Sequence of chain 1.E:
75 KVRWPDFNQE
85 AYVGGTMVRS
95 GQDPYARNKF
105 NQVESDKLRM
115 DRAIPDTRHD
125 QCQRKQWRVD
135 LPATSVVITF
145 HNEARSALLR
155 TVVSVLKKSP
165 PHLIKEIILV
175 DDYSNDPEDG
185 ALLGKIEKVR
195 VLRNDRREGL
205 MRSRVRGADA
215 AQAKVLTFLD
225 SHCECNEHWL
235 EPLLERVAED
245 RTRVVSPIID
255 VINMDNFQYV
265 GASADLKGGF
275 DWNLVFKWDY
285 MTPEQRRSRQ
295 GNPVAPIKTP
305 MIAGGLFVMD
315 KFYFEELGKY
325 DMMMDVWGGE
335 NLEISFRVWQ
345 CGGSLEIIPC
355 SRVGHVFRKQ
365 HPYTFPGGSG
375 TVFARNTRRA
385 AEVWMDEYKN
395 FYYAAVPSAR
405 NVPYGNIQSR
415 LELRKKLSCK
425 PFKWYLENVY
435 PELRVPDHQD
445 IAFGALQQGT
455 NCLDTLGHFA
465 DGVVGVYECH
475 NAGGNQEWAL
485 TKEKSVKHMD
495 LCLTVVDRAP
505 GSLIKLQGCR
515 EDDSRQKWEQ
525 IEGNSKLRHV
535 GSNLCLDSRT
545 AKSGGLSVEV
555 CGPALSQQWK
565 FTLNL

Binding-site contacts:
Ligand atom C5' contacts residue TRP331 of chain 1.E at 3.4 Å (hydrophobic).
Ligand atom O4 contacts residue ASP176 of chain 1.E at 3.2 Å (salt-bridge).
Ligand atom O2A contacts residue HIS226 of chain 1.E at 2.8 Å (h-bond).
Ligand atom PB contacts residue MN1 of chain 1.Y at 3.3 Å.
Ligand atom O6' contacts residue GLU334 of chain 1.E at 2.4 Å (salt-bridge).
Ligand atom O1' contacts residue TRP331 of chain 1.E at 3.1 Å (h-bond).
Ligand atom O2' contacts residue SER225 of chain 1.E at 3.2 Å (h-bond).
Ligand atom O2B contacts residue MN1 of chain 1.Y at 2.0 Å.
Ligand atom O2 contacts residue PHE144 of chain 1.E at 3.4 Å (h-bond).
Ligand atom O7' contacts residue GLY309 of chain 1.E at 3.1 Å (h-bond).
Ligand atom O3B contacts residue SER225 of chain 1.E at 2.8 Å (h-bond).
Ligand atom O1A contacts residue ARG362 of chain 1.E at 3.0 Å (salt-bridge).
Ligand atom O2' contacts residue PHE144 of chain 1.E at 3.3 Å.
Ligand atom O3A contacts residue TRP331 of chain 1.E at 3.2 Å (h-bond).
Ligand atom O4 contacts residue ARG201 of chain 1.E at 2.9 Å (salt-bridge).
Ligand atom O2B contacts residue ASP224 of chain 1.E at 3.1 Å (salt-bridge).
Ligand atom O3' contacts residue ARG208 of chain 1.E at 2.8 Å (salt-bridge).
Ligand atom O1A contacts residue TYR367 of chain 1.E at 2.8 Å (h-bond).
Ligand atom N3 contacts residue ASP176 of chain 1.E at 2.7 Å (salt-bridge).
Ligand atom O4' contacts residue GLY308 of chain 1.E at 3.5 Å.
Ligand atom O4 contacts residue GLY203 of chain 1.E at 3.4 Å.
Ligand atom C6' contacts residue GLU334 of chain 1.E at 3.2 Å.
Ligand atom C8' contacts residue HIS359 of chain 1.E at 3.2 Å.
Ligand atom PA contacts residue MN1 of chain 1.Y at 3.1 Å.
Ligand atom O2' contacts residue HIS145 of chain 1.E at 3.3 Å (h-bond).
Ligand atom O2 contacts residue THR143 of chain 1.E at 2.8 Å (h-bond).
Ligand atom C4 contacts residue ASP176 of chain 1.E at 3.4 Å.
Ligand atom O3B contacts residue THR143 of chain 1.E at 3.1 Å (h-bond).
Ligand atom O3' contacts residue ASP224 of chain 1.E at 2.8 Å (salt-bridge).
Ligand atom N2' contacts residue ASP224 of chain 1.E at 3.2 Å (salt-bridge).
Ligand atom O7' contacts residue ALA307 of chain 1.E at 3.5 Å.
Ligand atom C1B contacts residue THR143 of chain 1.E at 3.5 Å.
Ligand atom O3' contacts residue GLY309 of chain 1.E at 2.8 Å.
Ligand atom O4' contacts residue GLU334 of chain 1.E at 2.5 Å (salt-bridge).
Ligand atom O1B contacts residue TRP331 of chain 1.E at 3.3 Å (h-bond).
Ligand atom O4B contacts residue THR143 of chain 1.E at 3.4 Å (h-bond).
Ligand atom O6' contacts residue GLY332 of chain 1.E at 2.8 Å (h-bond).
Ligand atom O2A contacts residue MN1 of chain 1.Y at 1.9 Å.
Ligand atom O2B contacts residue HIS359 of chain 1.E at 3.1 Å (h-bond).
Ligand atom O2A contacts residue ASP224 of chain 1.E at 3.1 Å (salt-bridge).

The protein below binds the small molecule below.
Small molecule (SMILES): CC(=O)N[C@H]1[C@@H](O[P](=O)(O)O[P](=O)(O)OC[C@H]2O[C@@H](n3ccc(=O)[nH]c3=O)[C@H](O)[C@@H]2O)O[C@H](CO)[C@H](O)[C@@H]1O